This protein binds this small molecule.
Small molecule (SMILES): CC(=O)N[C@@H]1[C@@H](O)[C@H](O)[C@@H](CO)O[C@H]1O

Binding-site contacts:
Ligand atom O5 contacts residue ASN118 of chain 1.A at 2.4 Å (h-bond).
Ligand atom C8 contacts residue ASN118 of chain 1.A at 4.4 Å.
Ligand atom N2 contacts residue ASN118 of chain 1.A at 2.8 Å (h-bond).
Ligand atom C1 contacts residue GLU166 of chain 1.A at 4.1 Å.
Ligand atom O7 contacts residue ASN118 of chain 1.A at 3.2 Å (h-bond).
Ligand atom O7 contacts residue HIS167 of chain 1.A at 4.0 Å.
Ligand atom C8 contacts residue LEU117 of chain 1.A at 4.5 Å (hydrophobic).
Ligand atom C5 contacts residue ASN118 of chain 1.A at 3.7 Å.
Ligand atom C8 contacts residue HIS167 of chain 1.A at 4.1 Å.
Ligand atom C3 contacts residue ASN118 of chain 1.A at 3.7 Å.
Ligand atom C7 contacts residue TRP168 of chain 1.A at 4.5 Å (hydrophobic).
Ligand atom C8 contacts residue GLU166 of chain 1.A at 4.0 Å.
Ligand atom C2 contacts residue GLU166 of chain 1.A at 4.1 Å.
Ligand atom O5 contacts residue GLU166 of chain 1.A at 4.3 Å.
Ligand atom C8 contacts residue TRP168 of chain 1.A at 4.0 Å (hydrophobic).
Ligand atom C8 contacts residue VAL116 of chain 1.A at 3.8 Å (hydrophobic).
Ligand atom O7 contacts residue GLU166 of chain 1.A at 3.3 Å.
Ligand atom C7 contacts residue ASN118 of chain 1.A at 3.2 Å.
Ligand atom C4 contacts residue ASN118 of chain 1.A at 4.2 Å.
Ligand atom C7 contacts residue GLU166 of chain 1.A at 4.2 Å.
Ligand atom C2 contacts residue ASN118 of chain 1.A at 2.3 Å.
Ligand atom C1 contacts residue ASN118 of chain 1.A at 1.5 Å.

Sequence of chain 1.A:
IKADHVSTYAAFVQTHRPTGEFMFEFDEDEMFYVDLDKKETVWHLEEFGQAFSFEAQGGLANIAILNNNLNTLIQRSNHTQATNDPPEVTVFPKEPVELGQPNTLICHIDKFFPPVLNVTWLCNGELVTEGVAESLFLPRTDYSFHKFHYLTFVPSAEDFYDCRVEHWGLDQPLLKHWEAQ